Binding-site contacts:
Ligand atom PA contacts residue MG1 of chain 1.E at 3.5 Å.
Ligand atom O2B contacts residue ALA27 of chain 1.A at 3.1 Å (h-bond).
Ligand atom PG contacts residue ASP145 of chain 1.A at 3.7 Å.
Ligand atom C8 contacts residue VAL31 of chain 1.A at 3.6 Å (hydrophobic).
Ligand atom C5' contacts residue ARG25 of chain 1.A at 3.7 Å.
Ligand atom O3A contacts residue GLY26 of chain 1.A at 3.4 Å.
Ligand atom N6 contacts residue GLU98 of chain 1.A at 3.2 Å (salt-bridge).
Ligand atom N1 contacts residue MET100 of chain 1.A at 3.0 Å (h-bond).
Ligand atom O3G contacts residue MG1 of chain 1.E at 2.2 Å.
Ligand atom C8 contacts residue LYS29 of chain 1.A at 3.4 Å.
Ligand atom PA contacts residue MG1 of chain 1.D at 3.5 Å.
Ligand atom O2G contacts residue MG1 of chain 1.D at 2.2 Å.
Ligand atom PG contacts residue LYS147 of chain 1.A at 3.4 Å.
Ligand atom N3B contacts residue PHE28 of chain 1.A at 3.3 Å.
Ligand atom O1B contacts residue GLY26 of chain 1.A at 3.4 Å.
Ligand atom O2B contacts residue MG1 of chain 1.E at 2.6 Å.
Ligand atom O3G contacts residue LYS147 of chain 1.A at 2.9 Å (salt-bridge).
Ligand atom O1G contacts residue PHE28 of chain 1.A at 3.4 Å.
Ligand atom O2A contacts residue MG1 of chain 1.D at 2.2 Å.
Ligand atom O2G contacts residue ASN150 of chain 1.A at 2.7 Å (h-bond).
Ligand atom O1B contacts residue ALA27 of chain 1.A at 3.0 Å (h-bond).
Ligand atom O3' contacts residue ASP149 of chain 1.A at 2.9 Å (salt-bridge).
Ligand atom O4' contacts residue VAL31 of chain 1.A at 3.4 Å.
Ligand atom O1B contacts residue PHE28 of chain 1.A at 2.8 Å (h-bond).
Ligand atom N7 contacts residue LYS29 of chain 1.A at 2.9 Å (salt-bridge).
Ligand atom O1G contacts residue ASP145 of chain 1.A at 2.8 Å (salt-bridge).
Ligand atom O2G contacts residue ASP164 of chain 1.A at 3.2 Å (salt-bridge).
Ligand atom C3' contacts residue ASP149 of chain 1.A at 3.5 Å.
Ligand atom O2G contacts residue ASP145 of chain 1.A at 3.5 Å (salt-bridge).
Ligand atom C2 contacts residue MET100 of chain 1.A at 3.0 Å (hydrophobic).
Ligand atom O2A contacts residue ASP164 of chain 1.A at 2.9 Å (salt-bridge).
Ligand atom O2B contacts residue GLY26 of chain 1.A at 3.4 Å.
Ligand atom PB contacts residue GLY26 of chain 1.A at 3.7 Å.
Ligand atom PB contacts residue ALA27 of chain 1.A at 3.6 Å.
Ligand atom O1B contacts residue LYS29 of chain 1.A at 3.0 Å (salt-bridge).
Ligand atom O1A contacts residue MG1 of chain 1.E at 2.1 Å.
Ligand atom O1G contacts residue LYS147 of chain 1.A at 3.1 Å (salt-bridge).
Ligand atom O2G contacts residue LYS147 of chain 1.A at 3.5 Å.
Ligand atom PB contacts residue MG1 of chain 1.E at 3.7 Å.
Ligand atom PG contacts residue MG1 of chain 1.D at 3.5 Å.

Sequence of chain 1.A:
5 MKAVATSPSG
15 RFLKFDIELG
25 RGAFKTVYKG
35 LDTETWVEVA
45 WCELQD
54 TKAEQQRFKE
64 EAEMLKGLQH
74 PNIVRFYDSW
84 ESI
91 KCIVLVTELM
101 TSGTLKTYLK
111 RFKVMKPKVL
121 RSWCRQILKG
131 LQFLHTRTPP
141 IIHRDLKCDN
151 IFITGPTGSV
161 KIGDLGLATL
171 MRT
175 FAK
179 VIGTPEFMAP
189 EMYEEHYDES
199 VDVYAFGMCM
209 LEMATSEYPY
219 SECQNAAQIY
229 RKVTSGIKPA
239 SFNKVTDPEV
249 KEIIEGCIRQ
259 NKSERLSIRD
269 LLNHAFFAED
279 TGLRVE

The small molecule below binds the protein below.
Small molecule (SMILES): Nc1ncnc2c1ncn2[C@@H]1O[C@H](CO[P](=O)(O)O[P](=O)(O)NP(=O)(O)O)[C@@H](O)[C@H]1O